Binding-site contacts:
Ligand atom F29 contacts residue GLU340 of chain 1.A at 3.5 Å.
Ligand atom C5 contacts residue TYR322 of chain 1.A at 3.8 Å (hydrophobic).
Ligand atom F28 contacts residue LEU339 of chain 1.A at 3.5 Å.
Ligand atom C8 contacts residue TYR322 of chain 1.A at 3.8 Å (hydrophobic).
Ligand atom N20 contacts residue PHE328 of chain 1.A at 3.3 Å.
Ligand atom C4 contacts residue HIS343 of chain 1.A at 3.4 Å.
Ligand atom C14 contacts residue ASN317 of chain 1.A at 3.6 Å.
Ligand atom C2 contacts residue HIS343 of chain 1.A at 3.7 Å.
Ligand atom C19 contacts residue MET316 of chain 1.A at 3.8 Å (hydrophobic).
Ligand atom C6 contacts residue HIS343 of chain 1.A at 3.5 Å.
Ligand atom C4 contacts residue ASN317 of chain 1.A at 3.8 Å.
Ligand atom C25 contacts residue LEU339 of chain 1.A at 3.6 Å (hydrophobic).
Ligand atom N15 contacts residue ASN317 of chain 1.A at 2.8 Å (h-bond).
Ligand atom C23 contacts residue LEU339 of chain 1.A at 3.8 Å (hydrophobic).
Ligand atom C21 contacts residue PHE328 of chain 1.A at 3.4 Å (hydrophobic).
Ligand atom C18 contacts residue ASN317 of chain 1.A at 3.5 Å.
Ligand atom C25 contacts residue ASN317 of chain 1.A at 3.3 Å.
Ligand atom C24 contacts residue HIS343 of chain 1.A at 3.8 Å.
Ligand atom C24 contacts residue LEU339 of chain 1.A at 3.9 Å (hydrophobic).
Ligand atom N3 contacts residue HIS343 of chain 1.A at 3.7 Å.
Ligand atom C7 contacts residue TYR322 of chain 1.A at 3.6 Å (hydrophobic).
Ligand atom C24 contacts residue ASN317 of chain 1.A at 3.5 Å.
Ligand atom C18 contacts residue TYR322 of chain 1.A at 3.9 Å (hydrophobic).
Ligand atom N20 contacts residue TYR322 of chain 1.A at 3.5 Å.
Ligand atom N1 contacts residue HIS343 of chain 1.A at 3.6 Å.
Ligand atom C25 contacts residue HIS343 of chain 1.A at 3.7 Å.
Ligand atom C7 contacts residue HIS343 of chain 1.A at 3.8 Å.
Ligand atom C10 contacts residue HIS343 of chain 1.A at 3.5 Å.
Ligand atom C8 contacts residue HIS343 of chain 1.A at 3.9 Å.
Ligand atom F28 contacts residue LYS336 of chain 1.A at 3.4 Å.
Ligand atom C5 contacts residue HIS343 of chain 1.A at 3.5 Å.
Ligand atom N15 contacts residue HIS343 of chain 1.A at 3.7 Å.
Ligand atom C6 contacts residue TYR322 of chain 1.A at 3.5 Å (hydrophobic).
Ligand atom C16 contacts residue GLU340 of chain 1.A at 3.7 Å.
Ligand atom F27 contacts residue PHE328 of chain 1.A at 3.5 Å.
Ligand atom C6 contacts residue ASN317 of chain 1.A at 3.3 Å.
Ligand atom C22 contacts residue LEU339 of chain 1.A at 3.7 Å (hydrophobic).
Ligand atom C9 contacts residue HIS343 of chain 1.A at 3.7 Å.
Ligand atom N20 contacts residue MET316 of chain 1.A at 2.9 Å (h-bond).
Ligand atom C18 contacts residue MET316 of chain 1.A at 3.8 Å (hydrophobic).

A small-molecule ligand and the protein it binds are described below.
Small molecule (SMILES): COc1cc2nc(C)nc(N[C@H](C)c3cc(N)cc(C(F)(F)F)c3)c2cc1OC

Sequence of chain 1.A:
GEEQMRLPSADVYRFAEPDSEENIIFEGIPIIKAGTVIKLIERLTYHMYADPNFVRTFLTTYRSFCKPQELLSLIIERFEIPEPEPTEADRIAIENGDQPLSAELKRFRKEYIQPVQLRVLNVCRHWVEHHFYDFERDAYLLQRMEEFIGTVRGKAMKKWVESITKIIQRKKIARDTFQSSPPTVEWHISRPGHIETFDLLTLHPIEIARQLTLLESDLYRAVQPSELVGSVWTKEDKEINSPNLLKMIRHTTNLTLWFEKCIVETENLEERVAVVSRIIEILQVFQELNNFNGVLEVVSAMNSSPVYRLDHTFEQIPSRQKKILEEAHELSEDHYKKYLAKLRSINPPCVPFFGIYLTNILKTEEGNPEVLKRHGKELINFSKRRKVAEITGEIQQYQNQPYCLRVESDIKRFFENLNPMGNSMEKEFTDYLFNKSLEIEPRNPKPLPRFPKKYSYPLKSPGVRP